Binding-site contacts:
Ligand atom C6 contacts residue PHE258 of chain 1.D at 3.9 Å (hydrophobic).
Ligand atom C6 contacts residue CYS253 of chain 1.D at 4.1 Å (hydrophobic).
Ligand atom C1 contacts residue ASN255 of chain 1.D at 1.4 Å.
Ligand atom C5 contacts residue PHE258 of chain 1.D at 4.4 Å (hydrophobic).
Ligand atom C5 contacts residue ASN255 of chain 1.D at 3.6 Å.
Ligand atom C6 contacts residue VAL254 of chain 1.D at 3.7 Å (hydrophobic).
Ligand atom C4 contacts residue ASN255 of chain 1.D at 4.2 Å.
Ligand atom O5 contacts residue ASN255 of chain 1.D at 2.3 Å (h-bond).
Ligand atom O6 contacts residue ASP57 of chain 1.B at 4.5 Å.
Ligand atom O4 contacts residue ARG252 of chain 1.D at 4.1 Å.
Ligand atom C1 contacts residue SER257 of chain 1.D at 4.1 Å.
Ligand atom C7 contacts residue ASN59 of chain 1.B at 4.2 Å.
Ligand atom O7 contacts residue ASN255 of chain 1.D at 3.4 Å (h-bond).
Ligand atom C3 contacts residue ASN255 of chain 1.D at 3.8 Å.
Ligand atom O7 contacts residue ASN59 of chain 1.B at 3.2 Å (h-bond).
Ligand atom C8 contacts residue ASN255 of chain 1.D at 4.3 Å.
Ligand atom N2 contacts residue SER257 of chain 1.D at 4.3 Å.
Ligand atom C6 contacts residue ARG252 of chain 1.D at 3.6 Å.
Ligand atom C7 contacts residue ASN255 of chain 1.D at 3.3 Å.
Ligand atom O7 contacts residue ASP57 of chain 1.B at 4.1 Å.
Ligand atom C8 contacts residue ASN59 of chain 1.B at 4.4 Å.
Ligand atom N2 contacts residue ASN255 of chain 1.D at 3.0 Å (h-bond).
Ligand atom C2 contacts residue ASN255 of chain 1.D at 2.5 Å.
Ligand atom O5 contacts residue PHE258 of chain 1.D at 3.9 Å.

Sequence of chain 1.D:
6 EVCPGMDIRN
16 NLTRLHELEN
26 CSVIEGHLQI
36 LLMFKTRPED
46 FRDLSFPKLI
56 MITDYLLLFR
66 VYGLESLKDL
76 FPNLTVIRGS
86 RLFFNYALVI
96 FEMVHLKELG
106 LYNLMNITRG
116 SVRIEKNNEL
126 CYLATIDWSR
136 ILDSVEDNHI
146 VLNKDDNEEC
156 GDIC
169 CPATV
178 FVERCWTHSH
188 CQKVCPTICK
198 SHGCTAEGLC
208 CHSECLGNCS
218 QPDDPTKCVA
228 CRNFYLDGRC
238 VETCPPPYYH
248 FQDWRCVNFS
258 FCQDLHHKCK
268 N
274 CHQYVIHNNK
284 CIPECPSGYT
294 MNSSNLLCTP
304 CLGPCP

Sequence of chain 1.B:
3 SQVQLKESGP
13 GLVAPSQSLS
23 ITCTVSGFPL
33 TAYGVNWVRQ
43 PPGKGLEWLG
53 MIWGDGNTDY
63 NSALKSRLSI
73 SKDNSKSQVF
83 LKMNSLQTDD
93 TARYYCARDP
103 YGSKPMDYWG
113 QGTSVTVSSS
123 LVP

A protein and the small-molecule ligand that binds it are described below.
Small molecule (SMILES): CC(=O)N[C@H]1[C@H](O[C@H]2[C@H](O)[C@@H](NC(C)=O)CO[C@@H]2CO[C@@H]2O[C@@H](C)[C@@H](O)[C@@H](O)[C@@H]2O)O[C@H](CO)[C@@H](O[C@@H]2O[C@H](CO)[C@@H](O)[C@H](O)[C@@H]2O)[C@@H]1O